Sequence of chain 1.A:
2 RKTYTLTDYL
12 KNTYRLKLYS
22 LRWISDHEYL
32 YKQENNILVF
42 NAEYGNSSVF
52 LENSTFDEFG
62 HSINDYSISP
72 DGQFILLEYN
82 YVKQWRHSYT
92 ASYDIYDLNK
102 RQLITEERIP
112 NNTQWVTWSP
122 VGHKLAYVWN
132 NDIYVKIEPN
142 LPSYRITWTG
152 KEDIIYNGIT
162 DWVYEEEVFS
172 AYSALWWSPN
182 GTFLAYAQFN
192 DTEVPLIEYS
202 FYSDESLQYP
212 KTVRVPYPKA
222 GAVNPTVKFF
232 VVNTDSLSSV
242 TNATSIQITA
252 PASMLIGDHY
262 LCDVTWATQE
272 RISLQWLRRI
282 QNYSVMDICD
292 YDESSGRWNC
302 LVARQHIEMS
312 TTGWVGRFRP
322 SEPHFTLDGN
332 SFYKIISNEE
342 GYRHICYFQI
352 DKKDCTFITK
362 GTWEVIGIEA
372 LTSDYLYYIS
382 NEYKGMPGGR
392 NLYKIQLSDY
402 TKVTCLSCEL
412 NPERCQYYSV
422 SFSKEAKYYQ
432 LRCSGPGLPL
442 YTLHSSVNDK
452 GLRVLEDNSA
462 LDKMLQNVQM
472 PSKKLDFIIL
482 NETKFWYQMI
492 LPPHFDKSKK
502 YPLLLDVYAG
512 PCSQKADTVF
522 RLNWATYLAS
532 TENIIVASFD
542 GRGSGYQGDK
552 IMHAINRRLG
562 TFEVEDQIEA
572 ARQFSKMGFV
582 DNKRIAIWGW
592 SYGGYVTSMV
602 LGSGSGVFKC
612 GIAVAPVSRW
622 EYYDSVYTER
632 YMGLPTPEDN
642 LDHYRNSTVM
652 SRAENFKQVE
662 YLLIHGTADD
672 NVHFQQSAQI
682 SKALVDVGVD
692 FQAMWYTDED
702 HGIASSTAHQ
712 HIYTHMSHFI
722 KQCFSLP

Binding-site contacts:
Ligand atom C1 contacts residue TRP149 of chain 1.A at 3.8 Å (hydrophobic).
Ligand atom C5 contacts residue ASN243 of chain 1.A at 3.6 Å.
Ligand atom C8 contacts residue ASN243 of chain 1.A at 4.3 Å.
Ligand atom O4 contacts residue TRP149 of chain 1.A at 4.5 Å.
Ligand atom O7 contacts residue ASN243 of chain 1.A at 3.7 Å.
Ligand atom O5 contacts residue TRP149 of chain 1.A at 3.9 Å.
Ligand atom C1 contacts residue ASN243 of chain 1.A at 1.4 Å.
Ligand atom C3 contacts residue ASN243 of chain 1.A at 3.8 Å.
Ligand atom C5 contacts residue TRP149 of chain 1.A at 3.6 Å (hydrophobic).
Ligand atom C8 contacts residue TRP149 of chain 1.A at 3.6 Å (hydrophobic).
Ligand atom N2 contacts residue ASN243 of chain 1.A at 3.0 Å (h-bond).
Ligand atom C7 contacts residue ASN243 of chain 1.A at 3.5 Å.
Ligand atom C8 contacts residue THR242 of chain 1.A at 4.3 Å.
Ligand atom C2 contacts residue ASN243 of chain 1.A at 2.5 Å.
Ligand atom C6 contacts residue TRP149 of chain 1.A at 3.7 Å (hydrophobic).
Ligand atom O5 contacts residue ASN243 of chain 1.A at 2.3 Å (h-bond).
Ligand atom C4 contacts residue ASN243 of chain 1.A at 4.2 Å.
Ligand atom C7 contacts residue TRP149 of chain 1.A at 4.2 Å (hydrophobic).
Ligand atom C8 contacts residue VAL241 of chain 1.A at 3.4 Å (hydrophobic).

This small molecule binds to this protein.
Small molecule (SMILES): CC(=O)N[C@H]1[C@H](O[C@H]2[C@H](O)[C@@H](NC(C)=O)CO[C@@H]2CO)O[C@H](CO)[C@@H](O)[C@@H]1O